This protein binds this small molecule.
Small molecule (SMILES): CC(C)CCC[C@@H](C)[C@H]1CC[C@H]2[C@@H]3CC=C4C[C@@H](O)CC[C@]4(C)[C@H]3CC[C@]12C

Binding-site contacts:
Ligand atom C22 contacts residue PHE632 of chain 1.A at 4.5 Å (hydrophobic).
Ligand atom C23 contacts residue ALA583 of chain 1.A at 4.0 Å (hydrophobic).
Ligand atom C26 contacts residue ALA625 of chain 1.A at 3.9 Å (hydrophobic).
Ligand atom C24 contacts residue HIS628 of chain 1.A at 4.4 Å.
Ligand atom C19 contacts residue VAL633 of chain 1.A at 3.6 Å (hydrophobic).
Ligand atom C18 contacts residue THR629 of chain 1.A at 3.9 Å.
Ligand atom C9 contacts residue TYR580 of chain 1.A at 4.0 Å (hydrophobic).
Ligand atom C13 contacts residue TYR580 of chain 1.A at 4.2 Å (hydrophobic).
Ligand atom C11 contacts residue PHE632 of chain 1.A at 4.1 Å (hydrophobic).
Ligand atom C1 contacts residue TYR580 of chain 1.A at 3.8 Å (hydrophobic).
Ligand atom C18 contacts residue PHE632 of chain 1.A at 3.7 Å (hydrophobic).
Ligand atom C19 contacts residue PHE632 of chain 1.A at 3.5 Å (hydrophobic).
Ligand atom C12 contacts residue TYR580 of chain 1.A at 2.7 Å (hydrophobic).
Ligand atom C24 contacts residue ALA583 of chain 1.A at 4.4 Å (hydrophobic).
Ligand atom C11 contacts residue TYR580 of chain 1.A at 2.6 Å (hydrophobic).
Ligand atom C25 contacts residue ALA583 of chain 1.A at 4.4 Å (hydrophobic).
Ligand atom C21 contacts residue TYR580 of chain 1.A at 4.5 Å (hydrophobic).
Ligand atom C21 contacts residue VAL584 of chain 1.A at 3.6 Å (hydrophobic).
Ligand atom C26 contacts residue PHE587 of chain 1.A at 4.3 Å (hydrophobic).
Ligand atom C27 contacts residue VAL584 of chain 1.A at 4.2 Å (hydrophobic).
Ligand atom C12 contacts residue PHE632 of chain 1.A at 4.5 Å (hydrophobic).
Ligand atom C24 contacts residue ALA625 of chain 1.A at 4.3 Å (hydrophobic).

Sequence of chain 1.A:
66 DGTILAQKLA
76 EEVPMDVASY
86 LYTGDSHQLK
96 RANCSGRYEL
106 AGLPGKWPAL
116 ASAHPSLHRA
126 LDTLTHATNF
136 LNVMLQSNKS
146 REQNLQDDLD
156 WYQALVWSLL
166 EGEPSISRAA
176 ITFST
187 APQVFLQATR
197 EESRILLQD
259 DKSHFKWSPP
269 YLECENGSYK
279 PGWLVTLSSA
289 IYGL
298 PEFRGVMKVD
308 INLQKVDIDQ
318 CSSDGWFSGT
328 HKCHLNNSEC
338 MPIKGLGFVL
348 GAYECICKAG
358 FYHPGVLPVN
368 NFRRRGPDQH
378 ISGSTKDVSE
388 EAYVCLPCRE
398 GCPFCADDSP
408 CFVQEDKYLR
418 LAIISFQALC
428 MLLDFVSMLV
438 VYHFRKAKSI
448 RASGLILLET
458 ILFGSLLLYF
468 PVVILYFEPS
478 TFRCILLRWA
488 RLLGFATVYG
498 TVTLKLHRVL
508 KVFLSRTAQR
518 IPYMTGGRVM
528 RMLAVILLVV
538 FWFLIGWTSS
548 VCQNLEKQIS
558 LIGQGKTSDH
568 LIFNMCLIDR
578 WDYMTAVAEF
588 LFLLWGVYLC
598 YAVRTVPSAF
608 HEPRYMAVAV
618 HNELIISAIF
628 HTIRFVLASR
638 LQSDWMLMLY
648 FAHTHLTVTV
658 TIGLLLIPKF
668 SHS